Sequence of chain 2.B:
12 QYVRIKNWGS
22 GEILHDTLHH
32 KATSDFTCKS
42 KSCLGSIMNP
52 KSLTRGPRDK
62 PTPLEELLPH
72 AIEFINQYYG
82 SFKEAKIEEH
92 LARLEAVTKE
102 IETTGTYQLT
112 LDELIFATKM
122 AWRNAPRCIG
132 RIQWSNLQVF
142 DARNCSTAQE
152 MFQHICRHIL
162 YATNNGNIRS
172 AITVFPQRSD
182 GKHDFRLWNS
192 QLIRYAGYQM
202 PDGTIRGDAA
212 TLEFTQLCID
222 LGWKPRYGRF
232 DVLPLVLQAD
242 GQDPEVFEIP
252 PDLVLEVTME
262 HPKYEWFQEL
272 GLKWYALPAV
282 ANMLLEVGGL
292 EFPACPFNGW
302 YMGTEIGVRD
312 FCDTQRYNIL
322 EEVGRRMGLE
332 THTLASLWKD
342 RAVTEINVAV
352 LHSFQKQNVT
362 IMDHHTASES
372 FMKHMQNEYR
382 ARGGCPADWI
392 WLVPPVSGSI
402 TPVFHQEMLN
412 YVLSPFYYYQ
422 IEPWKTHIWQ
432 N

Binding-site contacts:
Ligand atom C21 contacts residue ARG317 of chain 2.B at 3.5 Å.
Ligand atom C18 contacts residue TYR276 of chain 2.B at 3.7 Å (hydrophobic).
Ligand atom N23 contacts residue HEM1 of chain 2.H at 3.3 Å.
Ligand atom C18 contacts residue GLN192 of chain 2.B at 3.6 Å.
Ligand atom C17 contacts residue GLN192 of chain 2.B at 3.7 Å.
Ligand atom C14 contacts residue GLN192 of chain 2.B at 3.8 Å.
Ligand atom C17 contacts residue TYR302 of chain 2.B at 3.6 Å (hydrophobic).
Ligand atom C6 contacts residue PRO279 of chain 2.B at 3.8 Å (hydrophobic).
Ligand atom O12 contacts residue PRO279 of chain 2.B at 3.3 Å.
Ligand atom C13 contacts residue GLN192 of chain 2.B at 3.6 Å.
Ligand atom C22 contacts residue ARG195 of chain 2.B at 3.3 Å.
Ligand atom C19 contacts residue GLN192 of chain 2.B at 3.6 Å.
Ligand atom O10 contacts residue VAL281 of chain 2.B at 3.2 Å.
Ligand atom C11 contacts residue GLU306 of chain 2.B at 3.3 Å.
Ligand atom C1 contacts residue GLY300 of chain 2.B at 3.3 Å.
Ligand atom N23 contacts residue GLU306 of chain 2.B at 2.8 Å (salt-bridge).
Ligand atom C1 contacts residue ASN299 of chain 2.B at 3.6 Å.
Ligand atom C21 contacts residue ARG195 of chain 2.B at 3.4 Å.
Ligand atom C11 contacts residue HEM1 of chain 2.H at 3.6 Å.
Ligand atom C17 contacts residue TYR276 of chain 2.B at 3.1 Å (hydrophobic).
Ligand atom C16 contacts residue GLN192 of chain 2.B at 3.7 Å.
Ligand atom O10 contacts residue HEM1 of chain 2.H at 3.7 Å.
Ligand atom N7 contacts residue GLU306 of chain 2.B at 2.5 Å (salt-bridge).
Ligand atom C18 contacts residue TYR302 of chain 2.B at 3.1 Å (hydrophobic).
Ligand atom C3 contacts residue HEM1 of chain 2.H at 3.8 Å.
Ligand atom C4 contacts residue HEM1 of chain 2.H at 3.8 Å.
Ligand atom C6 contacts residue HEM1 of chain 2.H at 3.7 Å.
Ligand atom C6 contacts residue GLU306 of chain 2.B at 3.5 Å.
Ligand atom N7 contacts residue HEM1 of chain 2.H at 3.8 Å.
Ligand atom C2 contacts residue PHE298 of chain 2.B at 3.8 Å (hydrophobic).
Ligand atom C1 contacts residue HEM1 of chain 2.H at 3.2 Å.
Ligand atom C22 contacts residue ARG317 of chain 2.B at 3.5 Å.
Ligand atom N23 contacts residue TRP301 of chain 2.B at 3.1 Å (h-bond).
Ligand atom S5 contacts residue PRO279 of chain 2.B at 3.8 Å.
Ligand atom S5 contacts residue HEM1 of chain 2.H at 3.5 Å (h-bond).
Ligand atom N23 contacts residue PRO279 of chain 2.B at 3.8 Å.
Ligand atom C9 contacts residue HEM1 of chain 2.H at 3.4 Å.
Ligand atom C15 contacts residue GLN192 of chain 2.B at 3.5 Å.
Ligand atom S5 contacts residue GLY300 of chain 2.B at 3.2 Å (h-bond).
Ligand atom C2 contacts residue HEM1 of chain 2.H at 3.4 Å.

A small-molecule ligand and the protein it binds are described below.
Small molecule (SMILES): NC1=N[C@H](COc2ccc3c(c2)CNCC3)COc2ccsc21